Binding-site contacts:
Ligand atom N08 contacts residue GLY10 of chain 2.B at 3.5 Å.
Ligand atom C11 contacts residue PRO172 of chain 2.A at 3.5 Å (hydrophobic).
Ligand atom C02 contacts residue LYS127 of chain 2.A at 2.7 Å.
Ligand atom C07 contacts residue SER13 of chain 2.B at 4.3 Å.
Ligand atom C10 contacts residue ILE224 of chain 2.A at 4.2 Å (hydrophobic).
Ligand atom C03 contacts residue ILE8 of chain 2.B at 3.5 Å (hydrophobic).
Ligand atom C01 contacts residue LYS127 of chain 2.A at 1.4 Å.
Ligand atom C11 contacts residue ILE8 of chain 2.B at 4.0 Å (hydrophobic).
Ligand atom C07 contacts residue GLY10 of chain 2.B at 4.0 Å.
Ligand atom C11 contacts residue ILE224 of chain 2.A at 3.5 Å (hydrophobic).
Ligand atom C01 contacts residue GLY176 of chain 2.A at 4.4 Å.
Ligand atom C12 contacts residue GLY176 of chain 2.A at 3.9 Å.
Ligand atom C12 contacts residue ILE173 of chain 2.A at 4.2 Å (hydrophobic).
Ligand atom C12 contacts residue PRO172 of chain 2.A at 3.4 Å (hydrophobic).
Ligand atom C01 contacts residue ILE8 of chain 2.B at 4.2 Å (hydrophobic).
Ligand atom C10 contacts residue ILE8 of chain 2.B at 4.2 Å (hydrophobic).
Ligand atom C12 contacts residue ILE224 of chain 2.A at 4.3 Å (hydrophobic).
Ligand atom C07 contacts residue VAL51 of chain 2.A at 4.3 Å (hydrophobic).
Ligand atom C07 contacts residue ARG12 of chain 2.B at 3.5 Å.
Ligand atom N05 contacts residue ILE8 of chain 2.B at 4.3 Å.
Ligand atom C09 contacts residue ILE8 of chain 2.B at 4.2 Å (hydrophobic).
Ligand atom C03 contacts residue LYS127 of chain 2.A at 3.8 Å.
Ligand atom C12 contacts residue ILE8 of chain 2.B at 4.0 Å (hydrophobic).
Ligand atom C12 contacts residue LYS127 of chain 2.A at 3.4 Å.
Ligand atom C04 contacts residue ILE8 of chain 2.B at 3.9 Å (hydrophobic).
Ligand atom C02 contacts residue ILE8 of chain 2.B at 3.9 Å (hydrophobic).
Ligand atom N05 contacts residue GLY10 of chain 2.B at 4.2 Å.
Ligand atom C06 contacts residue GLY10 of chain 2.B at 4.4 Å.
Ligand atom C09 contacts residue GLY10 of chain 2.B at 3.7 Å.
Ligand atom N08 contacts residue ARG12 of chain 2.B at 3.3 Å (salt-bridge).

Sequence of chain 2.A:
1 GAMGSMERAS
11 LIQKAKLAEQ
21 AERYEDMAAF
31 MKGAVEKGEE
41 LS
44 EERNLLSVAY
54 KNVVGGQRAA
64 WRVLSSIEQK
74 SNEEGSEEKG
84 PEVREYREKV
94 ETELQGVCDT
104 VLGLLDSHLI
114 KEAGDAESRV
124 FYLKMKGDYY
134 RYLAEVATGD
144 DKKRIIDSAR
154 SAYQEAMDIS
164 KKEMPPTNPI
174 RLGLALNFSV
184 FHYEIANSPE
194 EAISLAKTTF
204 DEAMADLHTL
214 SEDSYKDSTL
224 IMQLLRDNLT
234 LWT

Sequence of chain 2.B:
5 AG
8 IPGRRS

A small-molecule ligand and the protein it binds are described below.
Small molecule (SMILES): O=Cc1cccc(-n2ccnc2)c1